Binding-site contacts:
Ligand atom C3 contacts residue SER219 of chain 3.A at 3.9 Å.
Ligand atom O6 contacts residue THR167 of chain 2.A at 4.5 Å.
Ligand atom C5 contacts residue LEU244 of chain 2.A at 4.3 Å (hydrophobic).
Ligand atom O7 contacts residue ARG222 of chain 3.A at 2.8 Å (salt-bridge).
Ligand atom O3 contacts residue ASN225 of chain 3.A at 3.9 Å.
Ligand atom C8 contacts residue SER219 of chain 3.A at 3.4 Å.
Ligand atom O5 contacts residue LEU244 of chain 2.A at 4.1 Å.
Ligand atom C4 contacts residue ARG222 of chain 3.A at 4.2 Å.
Ligand atom N2 contacts residue SER219 of chain 3.A at 2.9 Å (h-bond).
Ligand atom O5 contacts residue ASN165 of chain 2.A at 2.3 Å (h-bond).
Ligand atom C2 contacts residue ARG222 of chain 3.A at 4.1 Å.
Ligand atom O7 contacts residue PRO221 of chain 3.A at 3.6 Å.
Ligand atom C7 contacts residue ASN165 of chain 2.A at 3.7 Å.
Ligand atom C6 contacts residue ARG222 of chain 3.A at 4.4 Å.
Ligand atom C3 contacts residue ARG222 of chain 3.A at 4.2 Å.
Ligand atom O5 contacts residue ARG222 of chain 3.A at 4.3 Å.
Ligand atom C8 contacts residue NAG1 of chain 2.C at 3.6 Å.
Ligand atom C4 contacts residue ASN165 of chain 2.A at 4.2 Å.
Ligand atom C2 contacts residue ASN165 of chain 2.A at 2.6 Å.
Ligand atom O6 contacts residue ARG222 of chain 3.A at 3.2 Å (salt-bridge).
Ligand atom O7 contacts residue ASN165 of chain 2.A at 3.8 Å.
Ligand atom O3 contacts residue SER219 of chain 3.A at 4.2 Å.
Ligand atom C8 contacts residue NAG2 of chain 2.C at 4.0 Å.
Ligand atom C2 contacts residue SER219 of chain 3.A at 4.0 Å.
Ligand atom O7 contacts residue NAG1 of chain 2.C at 3.1 Å (h-bond).
Ligand atom C7 contacts residue PRO221 of chain 3.A at 4.3 Å (hydrophobic).
Ligand atom N2 contacts residue NAG1 of chain 2.C at 4.2 Å.
Ligand atom C7 contacts residue NAG1 of chain 2.C at 3.4 Å.
Ligand atom C3 contacts residue ASN165 of chain 2.A at 3.9 Å.
Ligand atom O3 contacts residue ARG222 of chain 3.A at 3.6 Å.
Ligand atom O7 contacts residue NAG2 of chain 2.C at 4.4 Å.
Ligand atom C8 contacts residue ILE242 of chain 2.A at 3.7 Å (hydrophobic).
Ligand atom C7 contacts residue ARG222 of chain 3.A at 3.9 Å.
Ligand atom C8 contacts residue PRO221 of chain 3.A at 4.2 Å (hydrophobic).
Ligand atom C1 contacts residue ASN165 of chain 2.A at 1.4 Å.
Ligand atom C8 contacts residue ARG222 of chain 3.A at 4.4 Å.
Ligand atom N2 contacts residue ASN165 of chain 2.A at 3.1 Å (h-bond).
Ligand atom O7 contacts residue ARG220 of chain 3.A at 4.2 Å.
Ligand atom C7 contacts residue SER219 of chain 3.A at 3.6 Å.
Ligand atom C5 contacts residue ASN165 of chain 2.A at 3.6 Å.

The small molecule below binds the protein below.
Small molecule (SMILES): CC(=O)N[C@H]1[C@H](O[C@H]2[C@H](O)[C@@H](NC(C)=O)CO[C@@H]2CO)O[C@H](CO)[C@@H](O[C@H]2O[C@H](CO)[C@@H](O)[C@H](O)[C@@H]2O)[C@@H]1O

Sequence of chain 2.A:
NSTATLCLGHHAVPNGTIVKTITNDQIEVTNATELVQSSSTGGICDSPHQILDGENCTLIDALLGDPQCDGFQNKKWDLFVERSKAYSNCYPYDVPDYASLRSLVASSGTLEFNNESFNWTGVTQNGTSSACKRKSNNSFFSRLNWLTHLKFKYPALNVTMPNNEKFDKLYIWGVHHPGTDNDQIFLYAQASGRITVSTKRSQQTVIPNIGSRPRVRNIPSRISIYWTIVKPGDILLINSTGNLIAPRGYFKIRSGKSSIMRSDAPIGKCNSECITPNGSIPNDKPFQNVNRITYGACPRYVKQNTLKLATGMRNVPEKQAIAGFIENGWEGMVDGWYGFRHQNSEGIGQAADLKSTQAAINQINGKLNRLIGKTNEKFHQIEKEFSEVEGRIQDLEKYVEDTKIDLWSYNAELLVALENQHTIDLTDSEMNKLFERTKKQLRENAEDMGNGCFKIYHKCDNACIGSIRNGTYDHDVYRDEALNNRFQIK

Sequence of chain 3.A:
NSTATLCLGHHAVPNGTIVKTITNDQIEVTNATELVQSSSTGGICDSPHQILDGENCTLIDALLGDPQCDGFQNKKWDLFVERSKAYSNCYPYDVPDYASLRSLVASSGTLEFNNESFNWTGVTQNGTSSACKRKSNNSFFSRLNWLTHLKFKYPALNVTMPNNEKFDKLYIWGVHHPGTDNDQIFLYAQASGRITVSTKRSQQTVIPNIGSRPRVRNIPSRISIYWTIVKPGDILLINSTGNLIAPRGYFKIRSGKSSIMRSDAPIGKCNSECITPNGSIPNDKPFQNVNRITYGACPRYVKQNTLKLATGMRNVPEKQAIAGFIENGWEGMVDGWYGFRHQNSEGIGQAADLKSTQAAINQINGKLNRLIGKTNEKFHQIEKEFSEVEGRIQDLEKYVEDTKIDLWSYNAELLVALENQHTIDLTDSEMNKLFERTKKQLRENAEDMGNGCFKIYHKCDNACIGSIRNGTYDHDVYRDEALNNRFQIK